This small molecule binds to this protein.
Small molecule (SMILES): Cc1ncccc1N[C@@H]1CCCS(=O)(=O)C1

Sequence of chain 1.A:
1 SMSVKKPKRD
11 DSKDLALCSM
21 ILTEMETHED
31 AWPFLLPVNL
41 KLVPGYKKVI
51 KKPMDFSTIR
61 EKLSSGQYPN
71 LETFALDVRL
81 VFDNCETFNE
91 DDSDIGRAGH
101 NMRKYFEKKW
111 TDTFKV

Binding-site contacts:
Ligand atom C02 contacts residue PRO33 of chain 1.A at 4.3 Å (hydrophobic).
Ligand atom C14 contacts residue PHE88 of chain 1.A at 4.0 Å (hydrophobic).
Ligand atom N16 contacts residue ASN89 of chain 1.A at 3.4 Å (h-bond).
Ligand atom C05 contacts residue PRO33 of chain 1.A at 4.1 Å (hydrophobic).
Ligand atom C15 contacts residue ASN89 of chain 1.A at 3.5 Å.
Ligand atom C12 contacts residue PRO33 of chain 1.A at 4.4 Å (hydrophobic).
Ligand atom C01 contacts residue VAL38 of chain 1.A at 4.1 Å (hydrophobic).
Ligand atom C01 contacts residue PRO33 of chain 1.A at 3.2 Å (hydrophobic).
Ligand atom N16 contacts residue ILE95 of chain 1.A at 4.4 Å.
Ligand atom O10 contacts residue LEU42 of chain 1.A at 3.5 Å.
Ligand atom C15 contacts residue PHE88 of chain 1.A at 3.6 Å (hydrophobic).
Ligand atom C14 contacts residue VAL43 of chain 1.A at 3.9 Å (hydrophobic).
Ligand atom C12 contacts residue VAL38 of chain 1.A at 4.2 Å (hydrophobic).
Ligand atom C13 contacts residue VAL43 of chain 1.A at 4.3 Å (hydrophobic).
Ligand atom C01 contacts residue PHE34 of chain 1.A at 3.7 Å (hydrophobic).
Ligand atom O11 contacts residue ASN39 of chain 1.A at 3.2 Å (h-bond).
Ligand atom C15 contacts residue TYR46 of chain 1.A at 3.5 Å (hydrophobic).
Ligand atom C06 contacts residue PRO33 of chain 1.A at 3.9 Å (hydrophobic).
Ligand atom N16 contacts residue TYR46 of chain 1.A at 3.9 Å.
Ligand atom C05 contacts residue ILE95 of chain 1.A at 4.1 Å (hydrophobic).
Ligand atom N04 contacts residue PRO33 of chain 1.A at 3.3 Å (h-bond).
Ligand atom C06 contacts residue TRP32 of chain 1.A at 4.0 Å (hydrophobic).
Ligand atom C03 contacts residue VAL38 of chain 1.A at 4.0 Å (hydrophobic).
Ligand atom C03 contacts residue ILE95 of chain 1.A at 3.7 Å (hydrophobic).
Ligand atom C03 contacts residue PRO33 of chain 1.A at 4.3 Å (hydrophobic).
Ligand atom S09 contacts residue VAL43 of chain 1.A at 4.2 Å.
Ligand atom N04 contacts residue ILE95 of chain 1.A at 3.7 Å.
Ligand atom O11 contacts residue LEU42 of chain 1.A at 4.4 Å.
Ligand atom O11 contacts residue VAL43 of chain 1.A at 4.1 Å.
Ligand atom O11 contacts residue VAL38 of chain 1.A at 4.2 Å.
Ligand atom N16 contacts residue VAL38 of chain 1.A at 3.8 Å.
Ligand atom C02 contacts residue VAL38 of chain 1.A at 3.7 Å (hydrophobic).
Ligand atom C01 contacts residue ILE95 of chain 1.A at 4.0 Å (hydrophobic).
Ligand atom C02 contacts residue ILE95 of chain 1.A at 4.0 Å (hydrophobic).
Ligand atom C13 contacts residue VAL38 of chain 1.A at 4.4 Å (hydrophobic).
Ligand atom O10 contacts residue VAL43 of chain 1.A at 3.4 Å.
Ligand atom C13 contacts residue ILE95 of chain 1.A at 3.8 Å (hydrophobic).
Ligand atom C14 contacts residue ASN89 of chain 1.A at 4.2 Å.
Ligand atom C02 contacts residue ASN89 of chain 1.A at 4.2 Å.
Ligand atom C15 contacts residue VAL38 of chain 1.A at 4.2 Å (hydrophobic).